Sequence of chain 1.A:
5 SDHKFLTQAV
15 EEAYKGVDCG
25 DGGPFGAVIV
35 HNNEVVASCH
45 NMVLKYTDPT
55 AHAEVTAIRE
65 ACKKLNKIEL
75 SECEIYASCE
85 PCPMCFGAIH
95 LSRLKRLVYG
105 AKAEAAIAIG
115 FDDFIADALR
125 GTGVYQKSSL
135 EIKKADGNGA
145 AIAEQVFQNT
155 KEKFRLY

Binding-site contacts:
Ligand atom C5 contacts residue HIS56 of chain 1.A at 3.4 Å.
Ligand atom N1 contacts residue HIS56 of chain 1.A at 3.0 Å (h-bond).
Ligand atom N1 contacts residue ZN1 of chain 1.C at 3.2 Å.
Ligand atom N3 contacts residue ZN1 of chain 1.C at 3.3 Å.
Ligand atom O6 contacts residue ASN45 of chain 1.A at 3.0 Å (h-bond).
Ligand atom O6 contacts residue PHE29 of chain 1.A at 3.3 Å.
Ligand atom O2' contacts residue LEU95 of chain 1.B at 3.4 Å.
Ligand atom O3' contacts residue PHE115 of chain 1.A at 3.6 Å.
Ligand atom C6 contacts residue HIS56 of chain 1.A at 3.2 Å.
Ligand atom O3' contacts residue ASP116 of chain 1.A at 2.8 Å (salt-bridge).
Ligand atom N1 contacts residue GLU58 of chain 1.A at 2.6 Å (salt-bridge).
Ligand atom O2 contacts residue HIS56 of chain 1.A at 3.6 Å (h-bond).
Ligand atom C8 contacts residue PHE29 of chain 1.A at 3.1 Å (hydrophobic).
Ligand atom C2 contacts residue GLU58 of chain 1.A at 3.5 Å.
Ligand atom O4' contacts residue PHE29 of chain 1.A at 3.5 Å.
Ligand atom N7 contacts residue PHE29 of chain 1.A at 3.1 Å.
Ligand atom N3 contacts residue HIS56 of chain 1.A at 3.3 Å (h-bond).
Ligand atom C3' contacts residue ASP116 of chain 1.A at 3.5 Å.
Ligand atom C2 contacts residue ZN1 of chain 1.C at 2.6 Å.
Ligand atom C2 contacts residue HIS56 of chain 1.A at 3.0 Å.
Ligand atom O2' contacts residue PHE118 of chain 1.A at 3.5 Å.
Ligand atom O4' contacts residue PHE115 of chain 1.A at 3.7 Å.
Ligand atom N9 contacts residue PHE29 of chain 1.A at 3.5 Å.
Ligand atom O5' contacts residue GLU84 of chain 1.A at 3.5 Å (salt-bridge).
Ligand atom O2' contacts residue HIS56 of chain 1.A at 3.5 Å.
Ligand atom O2 contacts residue CYS89 of chain 1.A at 3.6 Å (h-bond).
Ligand atom O6 contacts residue ALA57 of chain 1.A at 3.0 Å (h-bond).
Ligand atom N7 contacts residue TYR161 of chain 1.A at 2.9 Å (h-bond).
Ligand atom O2 contacts residue CYS86 of chain 1.A at 3.0 Å (h-bond).
Ligand atom O2 contacts residue PRO85 of chain 1.A at 3.4 Å.
Ligand atom C8 contacts residue PHE115 of chain 1.A at 3.6 Å (hydrophobic).
Ligand atom C8 contacts residue TYR161 of chain 1.A at 3.4 Å (hydrophobic).
Ligand atom C5 contacts residue PHE29 of chain 1.A at 3.5 Å (hydrophobic).
Ligand atom O6 contacts residue HIS56 of chain 1.A at 3.3 Å.
Ligand atom C4 contacts residue HIS56 of chain 1.A at 3.2 Å.
Ligand atom C6 contacts residue GLU58 of chain 1.A at 3.7 Å.
Ligand atom O2 contacts residue ZN1 of chain 1.C at 2.4 Å.
Ligand atom C6 contacts residue PHE29 of chain 1.A at 3.5 Å (hydrophobic).
Ligand atom N7 contacts residue ASN45 of chain 1.A at 3.2 Å (h-bond).
Ligand atom O2 contacts residue GLU58 of chain 1.A at 3.4 Å (salt-bridge).

A small-molecule ligand and the protein it binds are described below.
Small molecule (SMILES): O=c1[nH]c(=O)c2ncn([C@@H]3O[C@H](CO)[C@@H](O)[C@H]3O)c2[nH]1

Sequence of chain 1.B:
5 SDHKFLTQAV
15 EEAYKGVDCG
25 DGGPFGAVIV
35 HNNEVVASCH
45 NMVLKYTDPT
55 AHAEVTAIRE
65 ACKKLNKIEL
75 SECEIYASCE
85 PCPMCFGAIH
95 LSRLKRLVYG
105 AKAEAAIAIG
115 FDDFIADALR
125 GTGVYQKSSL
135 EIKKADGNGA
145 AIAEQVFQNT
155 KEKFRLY